Sequence of chain 1.D:
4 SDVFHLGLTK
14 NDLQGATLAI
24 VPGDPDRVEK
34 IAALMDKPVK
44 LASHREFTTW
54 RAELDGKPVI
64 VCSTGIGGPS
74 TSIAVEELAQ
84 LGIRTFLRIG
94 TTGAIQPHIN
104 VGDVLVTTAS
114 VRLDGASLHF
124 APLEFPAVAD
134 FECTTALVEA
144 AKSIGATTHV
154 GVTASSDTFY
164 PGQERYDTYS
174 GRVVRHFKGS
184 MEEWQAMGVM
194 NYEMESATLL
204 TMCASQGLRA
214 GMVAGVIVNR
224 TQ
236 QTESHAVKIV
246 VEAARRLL

Binding-site contacts:
Ligand atom O2 contacts residue MET197 of chain 1.D at 3.7 Å.
Ligand atom O4 contacts residue VAL221 of chain 1.D at 3.7 Å.
Ligand atom C5 contacts residue GLY96 of chain 1.D at 3.3 Å.
Ligand atom C6 contacts residue ILE220 of chain 1.D at 3.8 Å (hydrophobic).
Ligand atom N3 contacts residue ARG168 of chain 1.D at 3.9 Å.
Ligand atom F5 contacts residue THR95 of chain 1.D at 3.6 Å.
Ligand atom O2 contacts residue PHE162 of chain 1.D at 4.0 Å.
Ligand atom C5 contacts residue ILE220 of chain 1.D at 4.1 Å (hydrophobic).
Ligand atom O4 contacts residue GLY96 of chain 1.D at 3.6 Å.
Ligand atom C2 contacts residue R2B1 of chain 1.R at 3.5 Å.
Ligand atom F5 contacts residue GLY96 of chain 1.D at 3.5 Å.
Ligand atom C4 contacts residue GLY96 of chain 1.D at 3.4 Å.
Ligand atom F5 contacts residue ILE220 of chain 1.D at 3.4 Å.
Ligand atom C6 contacts residue THR95 of chain 1.D at 3.7 Å.
Ligand atom N1 contacts residue THR95 of chain 1.D at 4.0 Å.
Ligand atom O2 contacts residue R2B1 of chain 1.R at 3.3 Å.
Ligand atom C2 contacts residue TYR195 of chain 1.D at 3.7 Å (hydrophobic).
Ligand atom C4 contacts residue ARG168 of chain 1.D at 3.7 Å.
Ligand atom C4 contacts residue PHE162 of chain 1.D at 3.9 Å (hydrophobic).
Ligand atom O2 contacts residue GLU196 of chain 1.D at 3.4 Å.
Ligand atom O4 contacts residue ARG168 of chain 1.D at 2.8 Å (salt-bridge).
Ligand atom C4 contacts residue THR95 of chain 1.D at 4.1 Å.
Ligand atom O2 contacts residue GLN166 of chain 1.D at 3.0 Å (h-bond).
Ligand atom C6 contacts residue THR94 of chain 1.D at 3.9 Å.
Ligand atom N3 contacts residue PHE162 of chain 1.D at 3.7 Å.
Ligand atom C4 contacts residue GLN166 of chain 1.D at 3.7 Å.
Ligand atom O4 contacts residue GLN166 of chain 1.D at 3.7 Å.
Ligand atom N3 contacts residue GLN166 of chain 1.D at 2.8 Å (h-bond).
Ligand atom N1 contacts residue THR94 of chain 1.D at 3.6 Å.
Ligand atom N3 contacts residue GLY96 of chain 1.D at 4.0 Å.
Ligand atom N1 contacts residue R2B1 of chain 1.R at 2.7 Å.
Ligand atom O2 contacts residue TYR195 of chain 1.D at 3.8 Å.
Ligand atom C5 contacts residue THR95 of chain 1.D at 3.6 Å.
Ligand atom C6 contacts residue R2B1 of chain 1.R at 3.5 Å.
Ligand atom C2 contacts residue GLN166 of chain 1.D at 3.7 Å.
Ligand atom F5 contacts residue VAL221 of chain 1.D at 3.1 Å.
Ligand atom C6 contacts residue GLY96 of chain 1.D at 3.8 Å.
Ligand atom C2 contacts residue PHE162 of chain 1.D at 3.8 Å (hydrophobic).
Ligand atom C2 contacts residue GLU196 of chain 1.D at 4.1 Å.
Ligand atom N3 contacts residue TYR195 of chain 1.D at 3.8 Å.

The small molecule below binds the protein below.
Small molecule (SMILES): O=c1[nH]cc(F)c(=O)[nH]1